Binding-site contacts:
Ligand atom C2 contacts residue ASN154 of chain 47.C at 2.4 Å.
Ligand atom O7 contacts residue ASN154 of chain 47.C at 3.2 Å (h-bond).
Ligand atom C8 contacts residue ASN154 of chain 47.C at 3.6 Å.
Ligand atom C8 contacts residue GLU155 of chain 47.C at 3.8 Å.
Ligand atom N2 contacts residue ASN154 of chain 47.C at 2.9 Å (h-bond).
Ligand atom C3 contacts residue ASN154 of chain 47.C at 3.7 Å.
Ligand atom O5 contacts residue HIS104 of chain 47.A at 3.1 Å (h-bond).
Ligand atom O5 contacts residue ASN154 of chain 47.C at 2.3 Å (h-bond).
Ligand atom N2 contacts residue GLU155 of chain 47.C at 3.0 Å (salt-bridge).
Ligand atom C4 contacts residue ASN154 of chain 47.C at 4.2 Å.
Ligand atom C1 contacts residue HIS104 of chain 47.A at 3.4 Å.
Ligand atom C7 contacts residue GLU155 of chain 47.C at 3.9 Å.
Ligand atom C5 contacts residue HIS104 of chain 47.A at 3.6 Å.
Ligand atom C7 contacts residue ASN154 of chain 47.C at 3.3 Å.
Ligand atom C1 contacts residue GLU155 of chain 47.C at 3.9 Å.
Ligand atom C5 contacts residue ASN154 of chain 47.C at 3.6 Å.
Ligand atom C6 contacts residue HIS104 of chain 47.A at 4.0 Å.
Ligand atom O3 contacts residue GLU155 of chain 47.C at 4.3 Å.
Ligand atom C3 contacts residue GLU155 of chain 47.C at 3.7 Å.
Ligand atom C2 contacts residue GLU155 of chain 47.C at 3.7 Å.
Ligand atom C1 contacts residue ASN154 of chain 47.C at 1.4 Å.

Sequence of chain 47.A:
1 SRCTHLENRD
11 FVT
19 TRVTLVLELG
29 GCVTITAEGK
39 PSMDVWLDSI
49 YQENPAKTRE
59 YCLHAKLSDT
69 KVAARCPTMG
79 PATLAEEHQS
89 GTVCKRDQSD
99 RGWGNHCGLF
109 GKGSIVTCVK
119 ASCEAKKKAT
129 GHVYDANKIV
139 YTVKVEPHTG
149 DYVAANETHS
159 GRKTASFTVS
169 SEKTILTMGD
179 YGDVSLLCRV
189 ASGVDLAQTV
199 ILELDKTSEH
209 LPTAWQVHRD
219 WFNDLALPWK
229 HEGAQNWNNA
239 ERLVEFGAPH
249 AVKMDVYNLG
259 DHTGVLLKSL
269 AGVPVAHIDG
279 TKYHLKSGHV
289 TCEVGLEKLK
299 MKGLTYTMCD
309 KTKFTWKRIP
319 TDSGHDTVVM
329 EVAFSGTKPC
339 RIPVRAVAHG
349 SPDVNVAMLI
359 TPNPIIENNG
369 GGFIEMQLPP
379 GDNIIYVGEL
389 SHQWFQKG

Sequence of chain 47.C:
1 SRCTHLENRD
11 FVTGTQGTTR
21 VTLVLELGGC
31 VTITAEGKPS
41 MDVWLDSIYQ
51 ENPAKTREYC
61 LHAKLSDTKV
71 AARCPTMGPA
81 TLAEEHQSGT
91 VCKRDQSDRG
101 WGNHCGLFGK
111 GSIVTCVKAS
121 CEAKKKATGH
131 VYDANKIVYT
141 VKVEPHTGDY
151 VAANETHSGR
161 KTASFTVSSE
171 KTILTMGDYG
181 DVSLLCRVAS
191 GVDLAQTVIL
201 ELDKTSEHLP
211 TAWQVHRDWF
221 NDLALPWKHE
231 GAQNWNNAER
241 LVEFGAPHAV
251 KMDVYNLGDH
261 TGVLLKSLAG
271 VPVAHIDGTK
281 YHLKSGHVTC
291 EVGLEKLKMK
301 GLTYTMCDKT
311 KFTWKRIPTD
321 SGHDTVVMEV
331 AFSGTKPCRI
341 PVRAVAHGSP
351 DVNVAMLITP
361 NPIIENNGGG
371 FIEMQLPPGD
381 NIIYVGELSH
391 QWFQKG

This small molecule binds to this protein.
Small molecule (SMILES): CC(=O)N[C@@H]1[C@@H](O)[C@H](O)[C@@H](CO)O[C@H]1O